The small molecule below binds the protein below.
Small molecule (SMILES): CN1CCN(C(=O)c2ccc3cc[nH]c3c2)CC1

Binding-site contacts:
Ligand atom C12 contacts residue PHE344 of chain 1.A at 4.2 Å (hydrophobic).
Ligand atom C12 contacts residue LEU321 of chain 1.A at 4.2 Å (hydrophobic).
Ligand atom C13 contacts residue LYS346 of chain 1.A at 4.2 Å.
Ligand atom N3 contacts residue GLU338 of chain 1.A at 4.5 Å.
Ligand atom C10 contacts residue LYS346 of chain 1.A at 3.5 Å.
Ligand atom C2 contacts residue GLU331 of chain 1.A at 4.5 Å.
Ligand atom C11 contacts residue LYS346 of chain 1.A at 3.3 Å.
Ligand atom C8 contacts residue LEU321 of chain 1.A at 4.0 Å (hydrophobic).
Ligand atom N2 contacts residue GLU331 of chain 1.A at 3.8 Å.
Ligand atom C3 contacts residue GLU331 of chain 1.A at 4.4 Å.
Ligand atom C7 contacts residue LEU321 of chain 1.A at 4.5 Å (hydrophobic).
Ligand atom C12 contacts residue GLY334 of chain 1.A at 3.5 Å.
Ligand atom C9 contacts residue LYS346 of chain 1.A at 3.8 Å.
Ligand atom O1 contacts residue GLN327 of chain 1.A at 4.1 Å.
Ligand atom N3 contacts residue LYS346 of chain 1.A at 4.4 Å.
Ligand atom C11 contacts residue PHE344 of chain 1.A at 3.7 Å (hydrophobic).
Ligand atom N3 contacts residue GLY334 of chain 1.A at 3.7 Å.
Ligand atom C14 contacts residue LEU321 of chain 1.A at 4.4 Å (hydrophobic).
Ligand atom N3 contacts residue LEU321 of chain 1.A at 4.2 Å.
Ligand atom N3 contacts residue GLU331 of chain 1.A at 4.0 Å.
Ligand atom C11 contacts residue LEU321 of chain 1.A at 3.9 Å (hydrophobic).
Ligand atom C12 contacts residue ASP335 of chain 1.A at 3.9 Å.
Ligand atom O1 contacts residue ILE320 of chain 1.A at 4.4 Å.
Ligand atom C14 contacts residue GLU331 of chain 1.A at 3.9 Å.
Ligand atom C6 contacts residue GLU331 of chain 1.A at 4.5 Å.
Ligand atom N3 contacts residue ASP335 of chain 1.A at 3.1 Å (salt-bridge).
Ligand atom C10 contacts residue LEU321 of chain 1.A at 3.6 Å (hydrophobic).
Ligand atom C4 contacts residue GLU331 of chain 1.A at 3.4 Å.
Ligand atom C13 contacts residue LEU321 of chain 1.A at 3.9 Å (hydrophobic).
Ligand atom C12 contacts residue GLU338 of chain 1.A at 3.8 Å.
Ligand atom C13 contacts residue ASP335 of chain 1.A at 4.1 Å.
Ligand atom C9 contacts residue LEU321 of chain 1.A at 3.7 Å (hydrophobic).
Ligand atom C12 contacts residue LYS346 of chain 1.A at 3.9 Å.

Sequence of chain 1.A:
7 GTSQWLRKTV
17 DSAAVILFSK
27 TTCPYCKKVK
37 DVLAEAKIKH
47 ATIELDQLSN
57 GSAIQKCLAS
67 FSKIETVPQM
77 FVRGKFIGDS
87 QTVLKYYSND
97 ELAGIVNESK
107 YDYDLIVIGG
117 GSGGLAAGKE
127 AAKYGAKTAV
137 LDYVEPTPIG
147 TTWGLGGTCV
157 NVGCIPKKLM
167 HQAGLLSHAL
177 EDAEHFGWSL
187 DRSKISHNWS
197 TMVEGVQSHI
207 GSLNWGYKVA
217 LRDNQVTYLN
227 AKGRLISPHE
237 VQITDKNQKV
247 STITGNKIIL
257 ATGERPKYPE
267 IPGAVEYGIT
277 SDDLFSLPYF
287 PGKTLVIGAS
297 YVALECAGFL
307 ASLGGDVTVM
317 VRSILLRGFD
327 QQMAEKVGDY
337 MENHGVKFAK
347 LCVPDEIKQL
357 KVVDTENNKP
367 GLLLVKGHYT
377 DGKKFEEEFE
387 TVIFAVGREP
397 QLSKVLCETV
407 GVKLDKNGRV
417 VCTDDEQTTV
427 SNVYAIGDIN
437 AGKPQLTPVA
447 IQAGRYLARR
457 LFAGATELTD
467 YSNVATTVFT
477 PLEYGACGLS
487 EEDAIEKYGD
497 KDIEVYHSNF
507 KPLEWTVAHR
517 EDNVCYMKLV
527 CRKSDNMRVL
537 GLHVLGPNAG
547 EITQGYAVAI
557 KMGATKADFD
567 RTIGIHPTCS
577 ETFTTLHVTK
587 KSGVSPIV